This small molecule binds to this protein.
Small molecule (SMILES): CC(=O)N[C@@H]1[C@@H](O)[C@H](O)[C@@H](CO)O[C@H]1O

Sequence of chain 1.G:
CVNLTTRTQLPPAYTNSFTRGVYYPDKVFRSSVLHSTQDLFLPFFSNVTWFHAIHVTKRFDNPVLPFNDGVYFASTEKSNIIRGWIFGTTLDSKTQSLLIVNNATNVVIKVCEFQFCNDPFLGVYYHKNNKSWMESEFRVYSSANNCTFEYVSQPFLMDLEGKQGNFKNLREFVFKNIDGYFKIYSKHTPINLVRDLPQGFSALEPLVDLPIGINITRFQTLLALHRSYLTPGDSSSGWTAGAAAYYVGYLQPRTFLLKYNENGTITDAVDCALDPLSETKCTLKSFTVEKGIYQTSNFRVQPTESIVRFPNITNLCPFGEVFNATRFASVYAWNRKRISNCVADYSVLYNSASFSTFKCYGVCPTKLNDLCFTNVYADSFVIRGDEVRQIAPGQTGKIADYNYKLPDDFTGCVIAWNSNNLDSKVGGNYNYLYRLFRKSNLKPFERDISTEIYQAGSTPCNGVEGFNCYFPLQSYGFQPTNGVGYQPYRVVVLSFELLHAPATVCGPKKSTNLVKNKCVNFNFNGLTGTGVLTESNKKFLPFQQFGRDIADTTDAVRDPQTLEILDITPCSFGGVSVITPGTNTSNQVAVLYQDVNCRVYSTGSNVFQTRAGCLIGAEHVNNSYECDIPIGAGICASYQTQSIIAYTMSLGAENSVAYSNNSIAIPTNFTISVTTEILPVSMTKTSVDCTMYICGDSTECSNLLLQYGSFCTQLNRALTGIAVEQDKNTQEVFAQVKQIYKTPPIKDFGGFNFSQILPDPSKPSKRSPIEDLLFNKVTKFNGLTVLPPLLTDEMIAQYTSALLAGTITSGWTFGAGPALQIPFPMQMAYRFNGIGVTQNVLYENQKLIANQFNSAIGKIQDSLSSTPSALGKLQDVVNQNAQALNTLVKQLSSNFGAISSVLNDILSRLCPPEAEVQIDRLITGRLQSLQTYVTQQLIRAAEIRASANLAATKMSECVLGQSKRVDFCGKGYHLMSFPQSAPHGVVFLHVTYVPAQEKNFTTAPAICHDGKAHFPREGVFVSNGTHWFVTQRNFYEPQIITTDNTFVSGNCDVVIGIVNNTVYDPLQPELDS

Binding-site contacts:
Ligand atom C2 contacts residue ASN137 of chain 1.G at 4.0 Å.
Ligand atom C1 contacts residue ASN17 of chain 1.G at 1.5 Å.
Ligand atom C3 contacts residue ASN17 of chain 1.G at 3.9 Å.
Ligand atom C8 contacts residue VAL16 of chain 1.G at 4.0 Å (hydrophobic).
Ligand atom C1 contacts residue ASN137 of chain 1.G at 3.6 Å.
Ligand atom N2 contacts residue ASN17 of chain 1.G at 3.0 Å (h-bond).
Ligand atom N2 contacts residue ASN137 of chain 1.G at 3.6 Å.
Ligand atom C3 contacts residue ASN137 of chain 1.G at 4.1 Å.
Ligand atom C8 contacts residue ASN17 of chain 1.G at 3.8 Å.
Ligand atom O7 contacts residue ASN17 of chain 1.G at 3.4 Å (h-bond).
Ligand atom C2 contacts residue ASN17 of chain 1.G at 2.5 Å.
Ligand atom C4 contacts residue ASN17 of chain 1.G at 4.4 Å.
Ligand atom C7 contacts residue ASN17 of chain 1.G at 3.3 Å.
Ligand atom C5 contacts residue ASN17 of chain 1.G at 3.8 Å.
Ligand atom C8 contacts residue CYS15 of chain 1.G at 3.1 Å (hydrophobic).
Ligand atom O5 contacts residue ASN17 of chain 1.G at 2.5 Å (h-bond).